The protein below binds the small molecule below.
Small molecule (SMILES): CC(=O)N[C@@H]1[C@@H](O)[C@H](O)[C@@H](CO)O[C@H]1O

Binding-site contacts:
Ligand atom C4 contacts residue ASN92 of chain 1.P at 4.2 Å.
Ligand atom C3 contacts residue ASN92 of chain 1.P at 3.8 Å.
Ligand atom C5 contacts residue ASN92 of chain 1.P at 3.6 Å.
Ligand atom N2 contacts residue THR94 of chain 1.P at 3.3 Å.
Ligand atom O7 contacts residue ASN92 of chain 1.P at 3.0 Å (h-bond).
Ligand atom C7 contacts residue THR94 of chain 1.P at 3.6 Å.
Ligand atom O6 contacts residue THR97 of chain 1.P at 4.4 Å.
Ligand atom C6 contacts residue THR97 of chain 1.P at 4.0 Å.
Ligand atom C2 contacts residue ASN92 of chain 1.P at 2.4 Å.
Ligand atom C8 contacts residue THR94 of chain 1.P at 3.7 Å.
Ligand atom O5 contacts residue ASN92 of chain 1.P at 2.3 Å (h-bond).
Ligand atom N2 contacts residue ASN92 of chain 1.P at 2.9 Å (h-bond).
Ligand atom C1 contacts residue ASN92 of chain 1.P at 1.4 Å.
Ligand atom C6 contacts residue TYR140 of chain 1.P at 3.5 Å (hydrophobic).
Ligand atom C2 contacts residue THR94 of chain 1.P at 4.0 Å.
Ligand atom C1 contacts residue THR94 of chain 1.P at 3.6 Å.
Ligand atom O5 contacts residue THR97 of chain 1.P at 4.4 Å.
Ligand atom C8 contacts residue ASN92 of chain 1.P at 4.2 Å.
Ligand atom O6 contacts residue TYR140 of chain 1.P at 4.0 Å.
Ligand atom C7 contacts residue ASN92 of chain 1.P at 3.2 Å.
Ligand atom C1 contacts residue HIS95 of chain 1.P at 4.2 Å.

Sequence of chain 1.P:
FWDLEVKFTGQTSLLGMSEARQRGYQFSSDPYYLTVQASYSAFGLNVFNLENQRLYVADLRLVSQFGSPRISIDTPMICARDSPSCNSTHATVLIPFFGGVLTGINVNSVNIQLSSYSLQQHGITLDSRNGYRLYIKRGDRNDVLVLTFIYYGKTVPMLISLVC